Binding-site contacts:
Ligand atom C5 contacts residue TRP64 of chain 1.A at 3.5 Å (hydrophobic).
Ligand atom O6 contacts residue ASN46 of chain 1.A at 3.2 Å (h-bond).
Ligand atom O3 contacts residue ARG47 of chain 1.A at 2.9 Å (salt-bridge).
Ligand atom C4 contacts residue ASP63 of chain 1.A at 3.6 Å.
Ligand atom O6 contacts residue GLY45 of chain 1.A at 3.8 Å.
Ligand atom O1 contacts residue GLN186 of chain 1.A at 2.3 Å (h-bond).
Ligand atom O2 contacts residue ASN46 of chain 1.A at 3.6 Å.
Ligand atom C6 contacts residue ASP69 of chain 1.A at 3.2 Å.
Ligand atom C2 contacts residue GLN186 of chain 1.A at 3.8 Å.
Ligand atom O6 contacts residue TRP64 of chain 1.A at 3.5 Å.
Ligand atom O2 contacts residue GLN186 of chain 1.A at 3.7 Å.
Ligand atom C2 contacts residue ASN46 of chain 1.A at 3.5 Å.
Ligand atom O5 contacts residue TRP392 of chain 1.A at 3.3 Å.
Ligand atom O3 contacts residue ASN46 of chain 1.A at 2.9 Å (h-bond).
Ligand atom O2 contacts residue ASN185 of chain 1.A at 3.3 Å (h-bond).
Ligand atom C1 contacts residue TYR285 of chain 1.A at 3.7 Å (hydrophobic).
Ligand atom O4 contacts residue TYR71 of chain 1.A at 3.1 Å.
Ligand atom C1 contacts residue GLU359 of chain 1.A at 2.8 Å.
Ligand atom C6 contacts residue ARG47 of chain 1.A at 3.7 Å.
Ligand atom C3 contacts residue TYR71 of chain 1.A at 3.6 Å (hydrophobic).
Ligand atom O4 contacts residue ASP63 of chain 1.A at 3.3 Å (salt-bridge).
Ligand atom C1 contacts residue GLN186 of chain 1.A at 3.6 Å.
Ligand atom O1 contacts residue GLU359 of chain 1.A at 3.0 Å (salt-bridge).
Ligand atom O6 contacts residue ASP69 of chain 1.A at 2.7 Å (salt-bridge).
Ligand atom O2 contacts residue ALA60 of chain 1.A at 3.5 Å.
Ligand atom C6 contacts residue TRP64 of chain 1.A at 3.6 Å (hydrophobic).
Ligand atom O2 contacts residue GLY45 of chain 1.A at 3.5 Å.
Ligand atom O3 contacts residue TRP392 of chain 1.A at 3.6 Å.
Ligand atom O6 contacts residue ARG47 of chain 1.A at 2.9 Å (salt-bridge).
Ligand atom C2 contacts residue GLU359 of chain 1.A at 3.5 Å.
Ligand atom C3 contacts residue ASP63 of chain 1.A at 3.7 Å.
Ligand atom O4 contacts residue TRP392 of chain 1.A at 3.3 Å (h-bond).
Ligand atom O2 contacts residue GLU359 of chain 1.A at 2.8 Å (salt-bridge).
Ligand atom C3 contacts residue TRP392 of chain 1.A at 3.6 Å (hydrophobic).
Ligand atom O3 contacts residue GLY45 of chain 1.A at 3.6 Å.
Ligand atom O2 contacts residue ARG47 of chain 1.A at 2.7 Å (salt-bridge).
Ligand atom C5 contacts residue ASP63 of chain 1.A at 3.2 Å.
Ligand atom O5 contacts residue TYR71 of chain 1.A at 3.8 Å.
Ligand atom C5 contacts residue TYR71 of chain 1.A at 3.8 Å (hydrophobic).
Ligand atom O3 contacts residue TRP64 of chain 1.A at 3.7 Å.

This protein binds this small molecule.
Small molecule (SMILES): OC[C@H]1O[C@@H](O[C@H]2[C@H](O)[C@@H](O)[C@H](O[C@H]3[C@H](O)[C@@H](O)[C@H](O[C@H]4[C@H](O)[C@@H](O)[C@H](O[C@H]5[C@H](O)[C@@H](O)[C@H](O[C@H]6[C@H](O)[C@@H](O)[C@H](O)O[C@@H]6CO)O[C@@H]5CO)O[C@@H]4CO)O[C@@H]3CO)O[C@@H]2CO)[C@H](O)[C@@H](O)[C@@H]1O

Sequence of chain 1.A:
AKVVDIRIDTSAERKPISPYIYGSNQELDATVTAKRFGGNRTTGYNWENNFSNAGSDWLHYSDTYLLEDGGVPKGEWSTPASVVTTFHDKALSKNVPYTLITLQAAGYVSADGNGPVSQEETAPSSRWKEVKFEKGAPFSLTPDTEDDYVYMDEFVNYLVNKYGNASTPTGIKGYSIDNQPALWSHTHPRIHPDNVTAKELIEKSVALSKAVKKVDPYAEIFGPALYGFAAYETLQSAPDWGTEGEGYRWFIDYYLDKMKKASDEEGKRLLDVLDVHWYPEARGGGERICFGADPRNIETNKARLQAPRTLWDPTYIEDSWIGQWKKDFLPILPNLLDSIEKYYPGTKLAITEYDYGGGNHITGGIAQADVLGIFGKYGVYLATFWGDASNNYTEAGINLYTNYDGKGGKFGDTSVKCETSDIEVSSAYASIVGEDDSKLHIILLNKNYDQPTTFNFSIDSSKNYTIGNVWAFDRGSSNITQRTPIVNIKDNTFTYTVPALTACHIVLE